Sequence of chain 1.A:
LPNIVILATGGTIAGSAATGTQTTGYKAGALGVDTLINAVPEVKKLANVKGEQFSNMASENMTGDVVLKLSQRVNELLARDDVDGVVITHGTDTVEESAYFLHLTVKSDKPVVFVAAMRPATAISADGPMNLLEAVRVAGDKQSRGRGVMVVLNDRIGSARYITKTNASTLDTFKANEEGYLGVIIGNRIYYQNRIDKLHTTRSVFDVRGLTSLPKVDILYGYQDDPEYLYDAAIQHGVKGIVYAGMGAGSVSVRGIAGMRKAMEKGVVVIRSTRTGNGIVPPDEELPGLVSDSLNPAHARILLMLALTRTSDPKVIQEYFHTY

Binding-site contacts:
Ligand atom C contacts residue GLU64 of chain 1.A at 3.6 Å.
Ligand atom OXT contacts residue GLY15 of chain 1.A at 3.4 Å.
Ligand atom CB contacts residue THR96 of chain 1.A at 3.5 Å.
Ligand atom OXT contacts residue THR16 of chain 1.A at 4.1 Å.
Ligand atom C contacts residue ASP97 of chain 1.A at 3.8 Å.
Ligand atom O contacts residue ASP97 of chain 1.A at 3.0 Å (salt-bridge).
Ligand atom O contacts residue GLU64 of chain 1.A at 3.7 Å.
Ligand atom OXT contacts residue SER63 of chain 1.A at 2.8 Å (h-bond).
Ligand atom O contacts residue SER63 of chain 1.A at 2.5 Å (h-bond).
Ligand atom OXT contacts residue ALA32 of chain 1.A at 4.0 Å.
Ligand atom CG contacts residue ALA121 of chain 1.A at 3.7 Å (hydrophobic).
Ligand atom C contacts residue GLY15 of chain 1.A at 4.3 Å.
Ligand atom C contacts residue THR96 of chain 1.A at 3.9 Å.
Ligand atom CG contacts residue THR96 of chain 1.A at 2.9 Å.
Ligand atom OD1 contacts residue THR16 of chain 1.A at 3.3 Å (h-bond).
Ligand atom OD2 contacts residue ALA121 of chain 1.A at 3.7 Å.
Ligand atom CA contacts residue GLU64 of chain 1.A at 3.9 Å.
Ligand atom OD2 contacts residue GLY95 of chain 1.A at 3.3 Å.
Ligand atom CA contacts residue ASP97 of chain 1.A at 3.7 Å.
Ligand atom O contacts residue GLY95 of chain 1.A at 3.4 Å.
Ligand atom N contacts residue ASP97 of chain 1.A at 2.8 Å (salt-bridge).
Ligand atom O contacts residue THR96 of chain 1.A at 3.3 Å (h-bond).
Ligand atom CG contacts residue THR16 of chain 1.A at 2.8 Å.
Ligand atom OD2 contacts residue THR96 of chain 1.A at 2.9 Å (h-bond).
Ligand atom C contacts residue GLY95 of chain 1.A at 3.5 Å.
Ligand atom C contacts residue SER63 of chain 1.A at 3.5 Å.
Ligand atom CB contacts residue ASP97 of chain 1.A at 3.7 Å.
Ligand atom OXT contacts residue ALA62 of chain 1.A at 3.4 Å.
Ligand atom CA contacts residue ALA32 of chain 1.A at 4.1 Å (hydrophobic).
Ligand atom OD1 contacts residue THR96 of chain 1.A at 2.6 Å (h-bond).
Ligand atom OD2 contacts residue THR16 of chain 1.A at 3.0 Å (h-bond).
Ligand atom CA contacts residue THR16 of chain 1.A at 3.3 Å.
Ligand atom OD1 contacts residue MET122 of chain 1.A at 3.9 Å.
Ligand atom OD2 contacts residue GLY15 of chain 1.A at 4.0 Å.
Ligand atom OD1 contacts residue ALA121 of chain 1.A at 3.1 Å (h-bond).
Ligand atom OXT contacts residue GLU64 of chain 1.A at 3.7 Å.
Ligand atom CB contacts residue THR16 of chain 1.A at 3.1 Å.
Ligand atom N contacts residue GLU64 of chain 1.A at 2.9 Å (salt-bridge).
Ligand atom OXT contacts residue GLY95 of chain 1.A at 3.3 Å.
Ligand atom N contacts residue SER255 of chain 1.C at 4.0 Å.

The small molecule below binds the protein below.
Small molecule (SMILES): N[C@@H](CC(=O)O)C(=O)O

Sequence of chain 1.C:
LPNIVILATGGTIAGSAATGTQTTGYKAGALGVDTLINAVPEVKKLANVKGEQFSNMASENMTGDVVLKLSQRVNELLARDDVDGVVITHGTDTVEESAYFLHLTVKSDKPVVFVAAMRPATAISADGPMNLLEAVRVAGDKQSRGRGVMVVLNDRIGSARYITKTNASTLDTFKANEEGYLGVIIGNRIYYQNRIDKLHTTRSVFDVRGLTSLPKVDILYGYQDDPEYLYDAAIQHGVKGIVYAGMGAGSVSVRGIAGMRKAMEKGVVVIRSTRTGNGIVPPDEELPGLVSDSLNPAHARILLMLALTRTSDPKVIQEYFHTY